A protein and the small-molecule ligand that binds it are described below.
Small molecule (SMILES): CS(=O)(=O)c1cccc(-n2ccc(=O)c(-c3ccnn3-c3cc(F)ccc3F)n2)c1

Sequence of chain 1.C:
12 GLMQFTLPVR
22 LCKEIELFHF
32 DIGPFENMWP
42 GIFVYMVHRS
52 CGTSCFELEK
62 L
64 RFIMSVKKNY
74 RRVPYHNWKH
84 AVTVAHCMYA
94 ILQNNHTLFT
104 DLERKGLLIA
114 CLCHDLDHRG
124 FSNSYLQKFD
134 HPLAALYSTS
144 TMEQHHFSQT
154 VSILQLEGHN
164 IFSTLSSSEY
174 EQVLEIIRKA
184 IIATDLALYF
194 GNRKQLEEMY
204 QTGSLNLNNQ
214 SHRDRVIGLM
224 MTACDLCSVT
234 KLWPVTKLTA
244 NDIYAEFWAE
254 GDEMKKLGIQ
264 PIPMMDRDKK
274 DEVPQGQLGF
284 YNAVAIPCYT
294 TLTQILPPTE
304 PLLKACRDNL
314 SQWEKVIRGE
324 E

Binding-site contacts:
Ligand atom C11 contacts residue ILE246 of chain 1.C at 3.8 Å (hydrophobic).
Ligand atom C24 contacts residue PHE250 of chain 1.C at 3.9 Å (hydrophobic).
Ligand atom C12 contacts residue PHE283 of chain 1.C at 3.5 Å (hydrophobic).
Ligand atom C2 contacts residue MET267 of chain 1.C at 3.4 Å (hydrophobic).
Ligand atom C1 contacts residue GLN280 of chain 1.C at 3.6 Å.
Ligand atom F27 contacts residue PHE250 of chain 1.C at 3.1 Å.
Ligand atom C15 contacts residue PHE283 of chain 1.C at 3.7 Å (hydrophobic).
Ligand atom C1 contacts residue PHE283 of chain 1.C at 3.6 Å (hydrophobic).
Ligand atom C8 contacts residue PHE283 of chain 1.C at 3.6 Å (hydrophobic).
Ligand atom N4 contacts residue PHE283 of chain 1.C at 3.3 Å.
Ligand atom C29 contacts residue HIS79 of chain 1.C at 3.7 Å.
Ligand atom C11 contacts residue SER231 of chain 1.C at 3.8 Å.
Ligand atom C26 contacts residue HIS79 of chain 1.C at 3.7 Å.
Ligand atom C2 contacts residue PHE250 of chain 1.C at 3.8 Å (hydrophobic).
Ligand atom O22 contacts residue VAL287 of chain 1.C at 3.8 Å.
Ligand atom C25 contacts residue LEU229 of chain 1.C at 3.5 Å (hydrophobic).
Ligand atom N3 contacts residue PHE250 of chain 1.C at 3.8 Å.
Ligand atom C15 contacts residue MET267 of chain 1.C at 4.1 Å (hydrophobic).
Ligand atom C2 contacts residue PHE283 of chain 1.C at 3.5 Å (hydrophobic).
Ligand atom C12 contacts residue ILE246 of chain 1.C at 3.9 Å (hydrophobic).
Ligand atom F27 contacts residue ILE246 of chain 1.C at 3.3 Å.
Ligand atom O7 contacts residue GLN280 of chain 1.C at 2.9 Å (h-bond).
Ligand atom C18 contacts residue PHE250 of chain 1.C at 4.0 Å (hydrophobic).
Ligand atom C19 contacts residue LEU189 of chain 1.C at 3.8 Å (hydrophobic).
Ligand atom N10 contacts residue LEU229 of chain 1.C at 3.5 Å.
Ligand atom N3 contacts residue PHE283 of chain 1.C at 3.5 Å.
Ligand atom C1 contacts residue PHE250 of chain 1.C at 3.9 Å (hydrophobic).
Ligand atom C5 contacts residue PHE283 of chain 1.C at 3.5 Å (hydrophobic).
Ligand atom C14 contacts residue PHE283 of chain 1.C at 3.8 Å (hydrophobic).
Ligand atom F30 contacts residue ASP228 of chain 1.C at 3.5 Å.
Ligand atom C12 contacts residue VAL232 of chain 1.C at 4.0 Å (hydrophobic).
Ligand atom N4 contacts residue PHE250 of chain 1.C at 3.9 Å.
Ligand atom C6 contacts residue PHE283 of chain 1.C at 3.7 Å (hydrophobic).
Ligand atom N9 contacts residue LEU229 of chain 1.C at 3.9 Å.
Ligand atom C20 contacts residue LEU189 of chain 1.C at 3.6 Å (hydrophobic).
Ligand atom O7 contacts residue PHE283 of chain 1.C at 3.9 Å.
Ligand atom C6 contacts residue GLN280 of chain 1.C at 3.7 Å.
Ligand atom C14 contacts residue MET267 of chain 1.C at 4.0 Å (hydrophobic).
Ligand atom C17 contacts residue LEU189 of chain 1.C at 3.9 Å (hydrophobic).
Ligand atom N10 contacts residue TYR78 of chain 1.C at 3.8 Å.